This protein binds this small molecule.
Small molecule (SMILES): NCCCBr

Binding-site contacts:
Ligand atom BR contacts residue ASN103 of chain 1.H at 3.8 Å.
Ligand atom BR contacts residue ARG91 of chain 1.H at 3.6 Å.

Sequence of chain 1.H:
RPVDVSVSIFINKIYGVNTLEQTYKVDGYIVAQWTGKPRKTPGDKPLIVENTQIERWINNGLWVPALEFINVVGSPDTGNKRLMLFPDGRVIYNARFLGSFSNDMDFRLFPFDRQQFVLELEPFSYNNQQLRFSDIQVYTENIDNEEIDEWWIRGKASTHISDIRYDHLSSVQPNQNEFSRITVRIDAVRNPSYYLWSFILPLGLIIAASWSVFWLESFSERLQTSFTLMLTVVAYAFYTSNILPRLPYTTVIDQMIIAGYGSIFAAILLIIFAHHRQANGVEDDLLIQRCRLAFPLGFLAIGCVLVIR